Binding-site contacts:
Ligand atom S10 contacts residue CYS184 of chain 1.A at 3.7 Å.
Ligand atom S10 contacts residue ASN79 of chain 1.A at 4.0 Å.
Ligand atom C8 contacts residue GLU293 of chain 1.A at 3.4 Å.
Ligand atom C8 contacts residue TYR296 of chain 1.A at 3.5 Å (hydrophobic).
Ligand atom C6 contacts residue ZN1 of chain 1.B at 3.2 Å.
Ligand atom C2 contacts residue HIS30 of chain 1.A at 4.1 Å.
Ligand atom C2 contacts residue ZN1 of chain 1.B at 4.1 Å.
Ligand atom S10 contacts residue ILE136 of chain 1.A at 4.1 Å.
Ligand atom O7 contacts residue GLU33 of chain 1.A at 2.8 Å (salt-bridge).
Ligand atom CL1 contacts residue ILE136 of chain 1.A at 3.9 Å.
Ligand atom C4 contacts residue ZN1 of chain 1.B at 3.3 Å.
Ligand atom C12 contacts residue ILE136 of chain 1.A at 4.1 Å (hydrophobic).
Ligand atom CL2 contacts residue ARG80 of chain 1.A at 4.0 Å.
Ligand atom O1 contacts residue ARG80 of chain 1.A at 2.9 Å (salt-bridge).
Ligand atom O1 contacts residue ASN79 of chain 1.A at 3.5 Å (h-bond).
Ligand atom CL1 contacts residue GLU138 of chain 1.A at 4.0 Å.
Ligand atom S10 contacts residue HIS125 of chain 1.A at 4.1 Å.
Ligand atom O1 contacts residue HIS30 of chain 1.A at 3.6 Å.
Ligand atom C6 contacts residue ARG72 of chain 1.A at 3.7 Å.
Ligand atom OXT contacts residue ARG80 of chain 1.A at 3.6 Å.
Ligand atom C6 contacts residue GLU33 of chain 1.A at 3.8 Å.
Ligand atom C8 contacts residue ARG72 of chain 1.A at 3.9 Å.
Ligand atom C2 contacts residue ARG72 of chain 1.A at 3.6 Å.
Ligand atom C2 contacts residue ARG80 of chain 1.A at 3.9 Å.
Ligand atom CL1 contacts residue ASN79 of chain 1.A at 4.0 Å.
Ligand atom N contacts residue ZN1 of chain 1.B at 3.3 Å.
Ligand atom OXT contacts residue TYR296 of chain 1.A at 2.3 Å (h-bond).
Ligand atom O7 contacts residue ZN1 of chain 1.B at 2.3 Å.
Ligand atom C2 contacts residue TYR296 of chain 1.A at 3.4 Å (hydrophobic).
Ligand atom C4 contacts residue TYR296 of chain 1.A at 3.9 Å (hydrophobic).
Ligand atom CL2 contacts residue TYR296 of chain 1.A at 3.4 Å.
Ligand atom O7 contacts residue ARG72 of chain 1.A at 2.8 Å (salt-bridge).
Ligand atom C6 contacts residue TYR296 of chain 1.A at 3.9 Å (hydrophobic).
Ligand atom OXT contacts residue ARG72 of chain 1.A at 3.5 Å (salt-bridge).
Ligand atom C11 contacts residue ASN79 of chain 1.A at 3.7 Å.
Ligand atom O1 contacts residue ARG72 of chain 1.A at 3.4 Å (salt-bridge).
Ligand atom O7 contacts residue HIS30 of chain 1.A at 3.3 Å (h-bond).
Ligand atom C9 contacts residue ILE136 of chain 1.A at 3.9 Å (hydrophobic).
Ligand atom CL1 contacts residue CYS184 of chain 1.A at 3.6 Å.
Ligand atom N contacts residue TYR296 of chain 1.A at 3.7 Å.

Sequence of chain 1.A:
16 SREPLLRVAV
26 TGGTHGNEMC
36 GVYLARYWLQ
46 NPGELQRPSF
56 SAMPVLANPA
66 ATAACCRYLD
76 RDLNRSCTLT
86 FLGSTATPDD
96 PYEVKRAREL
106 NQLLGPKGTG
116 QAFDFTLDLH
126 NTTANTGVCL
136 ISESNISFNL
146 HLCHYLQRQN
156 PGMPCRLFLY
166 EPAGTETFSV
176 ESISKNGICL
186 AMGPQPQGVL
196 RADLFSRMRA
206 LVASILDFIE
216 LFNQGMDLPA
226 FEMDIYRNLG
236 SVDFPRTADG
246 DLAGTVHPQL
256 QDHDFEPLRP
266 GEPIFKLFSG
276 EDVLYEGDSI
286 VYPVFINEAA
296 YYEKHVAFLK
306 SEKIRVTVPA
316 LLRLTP

A small-molecule ligand and the protein it binds are described below.
Small molecule (SMILES): CC(=O)N[C@@H](CS[C@@H](Cl)CCl)C(=O)O